A protein and the small-molecule ligand that binds it are described below.
Small molecule (SMILES): CO[C@@H]1[C@@H](O)[C@H](C)O[C@@H](O[C@H]2[C@@H](O[C@@H]3CO[C@@H](O[C@H]4[C@@H](O[C@H]5O[C@H](C)[C@@H](O)[C@H](O[C@H]6O[C@H](CO)[C@@H](O)[C@H](O)[C@@H]6O)[C@@H]5O)[C@H](O[C@H]5O[C@H](CO)[C@H](O)[C@H](O)[C@H]5O)[C@H](O[C@H]5[C@H](O[C@@H]6OC[C@@H](O)[C@H](O)[C@H]6O)[C@@H](CO)OC[C@@H]5O)O[C@H]4C)[C@H](O)[C@H]3O)O[C@@H](C)[C@H](O)[C@H]2O)[C@@H]1OC

Sequence of chain 2.A:
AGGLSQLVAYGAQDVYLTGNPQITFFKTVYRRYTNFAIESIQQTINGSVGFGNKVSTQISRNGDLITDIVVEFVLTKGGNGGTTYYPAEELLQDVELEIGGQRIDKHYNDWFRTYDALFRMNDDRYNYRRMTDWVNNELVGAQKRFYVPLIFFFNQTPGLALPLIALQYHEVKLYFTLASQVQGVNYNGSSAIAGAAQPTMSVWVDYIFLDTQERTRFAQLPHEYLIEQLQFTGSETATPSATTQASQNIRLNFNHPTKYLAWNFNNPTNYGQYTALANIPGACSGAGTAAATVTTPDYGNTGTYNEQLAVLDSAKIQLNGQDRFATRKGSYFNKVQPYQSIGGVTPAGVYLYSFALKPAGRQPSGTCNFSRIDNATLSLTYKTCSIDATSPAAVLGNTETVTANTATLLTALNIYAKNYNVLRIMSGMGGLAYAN

Binding-site contacts:
Ligand atom O2 contacts residue GLY82 of chain 1.A at 3.6 Å.
Ligand atom O2 contacts residue ASP298 of chain 1.A at 2.8 Å (salt-bridge).
Ligand atom O5 contacts residue GLY81 of chain 1.A at 3.5 Å.
Ligand atom C6 contacts residue GLY81 of chain 1.A at 3.7 Å.
Ligand atom O5 contacts residue GLY82 of chain 1.A at 3.9 Å.
Ligand atom O3 contacts residue ASN80 of chain 1.A at 3.6 Å.
Ligand atom C5 contacts residue ASP298 of chain 1.A at 3.7 Å.
Ligand atom O3 contacts residue CYS284 of chain 1.A at 3.7 Å.
Ligand atom O5 contacts residue ASN301 of chain 1.A at 2.3 Å (h-bond).
Ligand atom C1 contacts residue GLY81 of chain 1.A at 3.7 Å.
Ligand atom O3 contacts residue SER285 of chain 1.A at 3.8 Å.
Ligand atom C1 contacts residue ASP298 of chain 1.A at 3.8 Å.
Ligand atom C4 contacts residue ASP298 of chain 1.A at 3.3 Å.
Ligand atom C2 contacts residue GLY81 of chain 1.A at 3.9 Å.
Ligand atom O6 contacts residue GLY82 of chain 1.A at 2.7 Å (h-bond).
Ligand atom C6 contacts residue GLY82 of chain 1.A at 3.4 Å.
Ligand atom O3 contacts residue GLY286 of chain 1.A at 2.7 Å (h-bond).
Ligand atom C3 contacts residue ASP298 of chain 1.A at 3.8 Å.
Ligand atom C1 contacts residue ASN301 of chain 1.A at 1.5 Å.
Ligand atom C3 contacts residue ASN301 of chain 1.A at 3.8 Å.
Ligand atom O2 contacts residue LEU139 of chain 1.A at 3.5 Å.
Ligand atom O6 contacts residue TYR299 of chain 1.A at 3.6 Å.
Ligand atom C6 contacts residue LEU139 of chain 1.A at 3.7 Å (hydrophobic).
Ligand atom O2 contacts residue GLY81 of chain 1.A at 2.9 Å (h-bond).
Ligand atom C3 contacts residue GLY286 of chain 1.A at 3.9 Å.
Ligand atom O2 contacts residue ASN80 of chain 1.A at 3.7 Å.
Ligand atom O2 contacts residue ASN301 of chain 1.A at 2.8 Å (h-bond).
Ligand atom O3 contacts residue ASP298 of chain 1.A at 3.9 Å.
Ligand atom O3 contacts residue LEU139 of chain 1.A at 3.5 Å.
Ligand atom C5 contacts residue GLY81 of chain 1.A at 3.9 Å.
Ligand atom O4 contacts residue GLY286 of chain 1.A at 3.4 Å (h-bond).
Ligand atom C2 contacts residue ASN301 of chain 1.A at 2.4 Å.
Ligand atom C5 contacts residue ASN301 of chain 1.A at 3.6 Å.
Ligand atom O6 contacts residue ASP298 of chain 1.A at 3.4 Å (salt-bridge).
Ligand atom O3 contacts residue BGC1 of chain 2.E at 3.1 Å (h-bond).
Ligand atom C6 contacts residue ASN137 of chain 1.A at 3.5 Å.
Ligand atom C2 contacts residue ASP298 of chain 1.A at 3.5 Å.
Ligand atom O4 contacts residue SER285 of chain 1.A at 3.3 Å (h-bond).
Ligand atom O3 contacts residue ALA287 of chain 1.A at 3.9 Å.
Ligand atom C27 contacts residue BGC1 of chain 2.E at 3.3 Å.

Sequence of chain 1.A:
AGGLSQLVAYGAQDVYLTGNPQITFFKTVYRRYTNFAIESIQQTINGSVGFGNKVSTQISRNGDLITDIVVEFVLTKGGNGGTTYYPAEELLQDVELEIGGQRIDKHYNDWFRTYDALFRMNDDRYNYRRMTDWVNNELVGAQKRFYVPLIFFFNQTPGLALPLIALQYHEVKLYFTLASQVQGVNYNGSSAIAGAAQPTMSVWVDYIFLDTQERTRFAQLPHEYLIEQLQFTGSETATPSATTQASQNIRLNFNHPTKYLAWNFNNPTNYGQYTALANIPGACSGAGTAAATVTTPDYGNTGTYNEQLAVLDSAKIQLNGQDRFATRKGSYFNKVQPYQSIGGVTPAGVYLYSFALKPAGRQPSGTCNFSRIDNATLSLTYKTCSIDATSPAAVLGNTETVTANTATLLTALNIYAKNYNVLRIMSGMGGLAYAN